Sequence of chain 1.A:
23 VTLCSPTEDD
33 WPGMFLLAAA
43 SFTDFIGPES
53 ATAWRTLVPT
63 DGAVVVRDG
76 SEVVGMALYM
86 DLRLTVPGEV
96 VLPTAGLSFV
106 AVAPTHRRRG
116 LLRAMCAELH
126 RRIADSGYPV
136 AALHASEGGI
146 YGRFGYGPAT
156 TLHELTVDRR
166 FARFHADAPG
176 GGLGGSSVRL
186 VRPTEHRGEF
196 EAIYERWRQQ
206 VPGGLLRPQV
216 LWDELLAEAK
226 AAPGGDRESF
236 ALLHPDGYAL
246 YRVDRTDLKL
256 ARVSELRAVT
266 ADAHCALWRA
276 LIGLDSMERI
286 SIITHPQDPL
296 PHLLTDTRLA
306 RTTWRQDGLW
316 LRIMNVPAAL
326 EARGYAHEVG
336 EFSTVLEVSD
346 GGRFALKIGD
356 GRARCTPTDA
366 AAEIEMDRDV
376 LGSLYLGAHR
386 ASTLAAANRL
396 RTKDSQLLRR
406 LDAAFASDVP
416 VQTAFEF

Binding-site contacts:
Ligand atom C08 contacts residue ASP46 of chain 1.A at 3.5 Å.
Ligand atom C04 contacts residue TRP56 of chain 1.A at 3.6 Å (hydrophobic).
Ligand atom C02 contacts residue TRP56 of chain 1.A at 3.6 Å (hydrophobic).
Ligand atom C22 contacts residue PHE104 of chain 1.A at 3.8 Å (hydrophobic).
Ligand atom C18 contacts residue PHE104 of chain 1.A at 3.4 Å (hydrophobic).
Ligand atom C21 contacts residue TRP56 of chain 1.A at 3.9 Å (hydrophobic).
Ligand atom S23 contacts residue PHE104 of chain 1.A at 3.7 Å.
Ligand atom C21 contacts residue VAL60 of chain 1.A at 3.8 Å (hydrophobic).
Ligand atom C02 contacts residue SER103 of chain 1.A at 3.9 Å.
Ligand atom C22 contacts residue SER103 of chain 1.A at 3.8 Å.
Ligand atom C18 contacts residue TRP56 of chain 1.A at 3.6 Å (hydrophobic).
Ligand atom C19 contacts residue ALA53 of chain 1.A at 3.8 Å (hydrophobic).
Ligand atom N01 contacts residue SER103 of chain 1.A at 2.6 Å (h-bond).
Ligand atom C09 contacts residue ASP46 of chain 1.A at 3.5 Å.
Ligand atom C02 contacts residue PHE422 of chain 1.A at 3.8 Å (hydrophobic).
Ligand atom N11 contacts residue ASP46 of chain 1.A at 3.5 Å (salt-bridge).
Ligand atom N03 contacts residue TRP56 of chain 1.A at 3.7 Å.
Ligand atom N14 contacts residue TRP56 of chain 1.A at 3.7 Å.
Ligand atom S23 contacts residue TRP56 of chain 1.A at 4.0 Å.
Ligand atom C19 contacts residue PHE104 of chain 1.A at 3.6 Å (hydrophobic).
Ligand atom N01 contacts residue PHE422 of chain 1.A at 2.9 Å (h-bond).
Ligand atom N01 contacts residue TRP56 of chain 1.A at 3.5 Å.
Ligand atom C16 contacts residue TRP56 of chain 1.A at 3.6 Å (hydrophobic).
Ligand atom C20 contacts residue ARG57 of chain 1.A at 3.8 Å.
Ligand atom C20 contacts residue LEU83 of chain 1.A at 3.9 Å (hydrophobic).
Ligand atom C07 contacts residue ASP46 of chain 1.A at 3.9 Å.
Ligand atom C15 contacts residue TRP56 of chain 1.A at 3.7 Å (hydrophobic).
Ligand atom C13 contacts residue ASP46 of chain 1.A at 3.4 Å.
Ligand atom C10 contacts residue ASP46 of chain 1.A at 3.1 Å.
Ligand atom C17 contacts residue PHE104 of chain 1.A at 3.6 Å (hydrophobic).
Ligand atom S23 contacts residue ALA53 of chain 1.A at 3.7 Å.
Ligand atom C09 contacts residue GLU421 of chain 1.A at 3.7 Å.
Ligand atom C20 contacts residue TRP33 of chain 1.A at 4.1 Å (hydrophobic).
Ligand atom C21 contacts residue LEU83 of chain 1.A at 4.0 Å (hydrophobic).
Ligand atom N01 contacts residue MET85 of chain 1.A at 3.8 Å.
Ligand atom C08 contacts residue GLU421 of chain 1.A at 3.9 Å.
Ligand atom S05 contacts residue TRP56 of chain 1.A at 4.0 Å.
Ligand atom C12 contacts residue ASP46 of chain 1.A at 3.3 Å.
Ligand atom C17 contacts residue TRP56 of chain 1.A at 3.6 Å (hydrophobic).
Ligand atom N03 contacts residue PHE422 of chain 1.A at 3.9 Å.

A small-molecule ligand and the protein it binds are described below.
Small molecule (SMILES): CN1CCC[C@H](CSc2nc(N)c3c4c(sc3n2)CCCC4)C1